Binding-site contacts:
Ligand atom N5 contacts residue GLY193 of chain 1.A at 2.6 Å (h-bond).
Ligand atom C15 contacts residue ARG227 of chain 1.A at 3.5 Å.
Ligand atom O1 contacts residue ARG537 of chain 1.A at 3.1 Å (salt-bridge).
Ligand atom N1 contacts residue ALA533 of chain 1.A at 3.1 Å.
Ligand atom C14 contacts residue MET225 of chain 1.A at 3.5 Å (hydrophobic).
Ligand atom F2 contacts residue MET534 of chain 1.A at 3.3 Å.
Ligand atom O3 contacts residue LYS526 of chain 1.A at 3.5 Å (salt-bridge).
Ligand atom C24 contacts residue HIS516 of chain 1.A at 3.6 Å.
Ligand atom C8 contacts residue GLU44 of chain 1.A at 3.2 Å.
Ligand atom F1 contacts residue HIS516 of chain 1.A at 3.0 Å.
Ligand atom N5 contacts residue PRO41 of chain 1.A at 3.7 Å.
Ligand atom F1 contacts residue ARG537 of chain 1.A at 3.0 Å.
Ligand atom C9 contacts residue GLU44 of chain 1.A at 3.6 Å.
Ligand atom N4 contacts residue PRO41 of chain 1.A at 3.3 Å.
Ligand atom C14 contacts residue GLY193 of chain 1.A at 3.6 Å.
Ligand atom F2 contacts residue ARG537 of chain 1.A at 3.0 Å.
Ligand atom N5 contacts residue MET225 of chain 1.A at 2.7 Å (h-bond).
Ligand atom F2 contacts residue ALA533 of chain 1.A at 2.9 Å.
Ligand atom F3 contacts residue HIS516 of chain 1.A at 3.2 Å.
Ligand atom N4 contacts residue MET225 of chain 1.A at 3.6 Å (h-bond).
Ligand atom C22 contacts residue PRO41 of chain 1.A at 3.6 Å (hydrophobic).
Ligand atom C4 contacts residue ALA533 of chain 1.A at 3.1 Å (hydrophobic).
Ligand atom O3 contacts residue TRP529 of chain 1.A at 3.5 Å.
Ligand atom C3 contacts residue ALA533 of chain 1.A at 3.5 Å (hydrophobic).
Ligand atom N5 contacts residue ASN221 of chain 1.A at 3.6 Å.
Ligand atom O2 contacts residue TRP529 of chain 1.A at 3.6 Å.
Ligand atom C1 contacts residue ALA533 of chain 1.A at 3.7 Å (hydrophobic).
Ligand atom C14 contacts residue PRO41 of chain 1.A at 3.4 Å (hydrophobic).
Ligand atom F3 contacts residue MET534 of chain 1.A at 3.6 Å.
Ligand atom C14 contacts residue ARG227 of chain 1.A at 3.4 Å.
Ligand atom C12 contacts residue ARG227 of chain 1.A at 3.4 Å.
Ligand atom C5 contacts residue TYR36 of chain 1.A at 3.2 Å (hydrophobic).
Ligand atom C16 contacts residue ARG227 of chain 1.A at 3.5 Å.
Ligand atom N5 contacts residue ARG227 of chain 1.A at 3.2 Å (salt-bridge).
Ligand atom C5 contacts residue ALA533 of chain 1.A at 3.4 Å (hydrophobic).
Ligand atom C13 contacts residue ARG227 of chain 1.A at 3.3 Å.
Ligand atom N1 contacts residue TYR36 of chain 1.A at 3.6 Å (h-bond).
Ligand atom C20 contacts residue ALA39 of chain 1.A at 3.4 Å (hydrophobic).
Ligand atom N4 contacts residue ARG227 of chain 1.A at 3.2 Å.
Ligand atom C8 contacts residue ARG530 of chain 1.A at 3.5 Å.

This small molecule binds to this protein.
Small molecule (SMILES): C[C@](O)(c1ccc(-c2ccc(S(=O)(=O)c3ccc(N)nc3)nc2Nc2ccccc2)nc1)C(F)(F)F

Sequence of chain 1.A:
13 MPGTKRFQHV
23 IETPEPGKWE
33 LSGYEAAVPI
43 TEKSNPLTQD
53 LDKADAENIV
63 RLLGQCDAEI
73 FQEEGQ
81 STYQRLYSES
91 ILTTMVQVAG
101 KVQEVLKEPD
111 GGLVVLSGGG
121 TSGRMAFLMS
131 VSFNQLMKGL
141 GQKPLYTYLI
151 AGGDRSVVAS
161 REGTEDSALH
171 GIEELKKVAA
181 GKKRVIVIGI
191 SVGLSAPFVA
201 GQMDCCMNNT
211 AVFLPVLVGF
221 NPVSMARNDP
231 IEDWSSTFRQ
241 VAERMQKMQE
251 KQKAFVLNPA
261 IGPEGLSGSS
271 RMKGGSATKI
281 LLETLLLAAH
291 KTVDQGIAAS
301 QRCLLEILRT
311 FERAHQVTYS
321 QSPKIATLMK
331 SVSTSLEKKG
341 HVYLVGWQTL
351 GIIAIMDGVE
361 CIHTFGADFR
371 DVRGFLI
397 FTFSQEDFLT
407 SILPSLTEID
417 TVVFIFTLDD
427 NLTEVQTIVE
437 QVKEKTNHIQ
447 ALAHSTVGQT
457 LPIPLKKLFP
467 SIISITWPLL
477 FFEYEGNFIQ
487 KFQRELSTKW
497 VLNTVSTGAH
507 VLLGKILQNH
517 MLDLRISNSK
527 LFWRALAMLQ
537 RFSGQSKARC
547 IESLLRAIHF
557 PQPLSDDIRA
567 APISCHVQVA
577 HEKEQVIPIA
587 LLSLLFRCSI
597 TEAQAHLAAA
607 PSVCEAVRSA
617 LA